Binding-site contacts:
Ligand atom O7 contacts residue VAL16 of chain 1.A at 3.8 Å.
Ligand atom C7 contacts residue CYS15 of chain 1.A at 4.0 Å (hydrophobic).
Ligand atom N2 contacts residue ASN17 of chain 1.A at 4.0 Å.
Ligand atom C8 contacts residue ASN17 of chain 1.A at 3.5 Å.
Ligand atom C6 contacts residue ASN137 of chain 1.A at 3.8 Å.
Ligand atom O7 contacts residue ASN17 of chain 1.A at 3.5 Å (h-bond).
Ligand atom O7 contacts residue CYS15 of chain 1.A at 2.9 Å (h-bond).
Ligand atom C1 contacts residue ASN17 of chain 1.A at 3.6 Å.
Ligand atom C1 contacts residue ASN137 of chain 1.A at 3.7 Å.
Ligand atom C2 contacts residue ASN17 of chain 1.A at 4.3 Å.
Ligand atom C5 contacts residue ASN137 of chain 1.A at 3.4 Å.
Ligand atom O6 contacts residue ASN137 of chain 1.A at 3.5 Å (h-bond).
Ligand atom O5 contacts residue ASN137 of chain 1.A at 3.4 Å (h-bond).
Ligand atom C7 contacts residue ASN17 of chain 1.A at 3.7 Å.

Sequence of chain 1.A:
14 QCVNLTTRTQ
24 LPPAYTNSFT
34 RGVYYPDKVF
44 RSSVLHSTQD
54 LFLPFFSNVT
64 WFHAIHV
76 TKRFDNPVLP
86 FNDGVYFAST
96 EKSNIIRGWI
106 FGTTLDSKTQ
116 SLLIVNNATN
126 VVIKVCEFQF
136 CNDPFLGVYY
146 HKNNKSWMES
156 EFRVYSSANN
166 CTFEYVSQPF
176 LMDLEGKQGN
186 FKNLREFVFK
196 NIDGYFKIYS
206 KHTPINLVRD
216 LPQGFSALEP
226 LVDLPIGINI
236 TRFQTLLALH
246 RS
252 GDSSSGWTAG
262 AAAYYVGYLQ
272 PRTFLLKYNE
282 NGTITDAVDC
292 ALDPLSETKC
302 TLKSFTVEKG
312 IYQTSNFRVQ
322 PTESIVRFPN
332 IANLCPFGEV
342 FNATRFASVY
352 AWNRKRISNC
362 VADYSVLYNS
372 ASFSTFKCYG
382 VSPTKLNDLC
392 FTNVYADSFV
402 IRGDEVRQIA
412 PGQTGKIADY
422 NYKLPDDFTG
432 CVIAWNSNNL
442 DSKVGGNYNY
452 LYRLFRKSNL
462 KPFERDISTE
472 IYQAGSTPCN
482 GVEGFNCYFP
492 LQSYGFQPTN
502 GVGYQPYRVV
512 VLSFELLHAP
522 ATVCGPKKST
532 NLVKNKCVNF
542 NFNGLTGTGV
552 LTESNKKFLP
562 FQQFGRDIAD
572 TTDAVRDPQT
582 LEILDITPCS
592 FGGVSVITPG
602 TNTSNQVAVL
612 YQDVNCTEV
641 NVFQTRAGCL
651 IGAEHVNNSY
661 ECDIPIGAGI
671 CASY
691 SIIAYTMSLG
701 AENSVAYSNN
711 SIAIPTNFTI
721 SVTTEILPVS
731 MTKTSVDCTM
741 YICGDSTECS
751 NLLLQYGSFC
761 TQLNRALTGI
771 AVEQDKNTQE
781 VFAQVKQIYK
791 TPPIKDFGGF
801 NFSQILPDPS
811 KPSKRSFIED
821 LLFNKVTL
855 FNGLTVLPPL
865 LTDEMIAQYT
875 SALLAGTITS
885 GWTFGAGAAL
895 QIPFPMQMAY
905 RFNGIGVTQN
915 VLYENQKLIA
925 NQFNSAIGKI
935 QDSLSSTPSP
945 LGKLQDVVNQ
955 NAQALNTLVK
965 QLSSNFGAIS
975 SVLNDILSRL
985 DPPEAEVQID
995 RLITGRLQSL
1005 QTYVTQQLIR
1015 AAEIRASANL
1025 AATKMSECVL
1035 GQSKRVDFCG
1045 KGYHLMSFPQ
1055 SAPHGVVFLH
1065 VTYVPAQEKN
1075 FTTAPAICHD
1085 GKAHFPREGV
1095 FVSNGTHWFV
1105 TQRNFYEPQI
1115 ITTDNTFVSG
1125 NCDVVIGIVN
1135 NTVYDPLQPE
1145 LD

This protein binds this small molecule.
Small molecule (SMILES): CC(=O)N[C@H]1[C@H](O[C@H]2[C@H](O)[C@@H](NC(C)=O)CO[C@@H]2CO)O[C@H](CO)[C@@H](O)[C@@H]1O